Sequence of chain 1.B:
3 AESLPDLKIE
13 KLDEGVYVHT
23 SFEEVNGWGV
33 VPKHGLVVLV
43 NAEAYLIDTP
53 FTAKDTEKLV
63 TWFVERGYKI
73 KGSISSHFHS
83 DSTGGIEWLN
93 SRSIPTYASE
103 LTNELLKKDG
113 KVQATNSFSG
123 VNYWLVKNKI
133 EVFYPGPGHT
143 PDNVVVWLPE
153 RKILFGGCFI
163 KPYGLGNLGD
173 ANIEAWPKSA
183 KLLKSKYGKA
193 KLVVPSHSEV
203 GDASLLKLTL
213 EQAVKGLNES

A protein and the small-molecule ligand that binds it are described below.
Small molecule (SMILES): CCOC(=O)[C@]1(CS)N[C@@H](C(=O)O)C(C)(C)S1

Binding-site contacts:
Ligand atom S01 contacts residue ASP83 of chain 1.B at 3.4 Å (salt-bridge).
Ligand atom C02 contacts residue ASP83 of chain 1.B at 3.4 Å.
Ligand atom O16 contacts residue ASN169 of chain 1.B at 2.8 Å.
Ligand atom O15 contacts residue TRP30 of chain 1.B at 3.6 Å.
Ligand atom C12 contacts residue HIS199 of chain 1.B at 3.6 Å.
Ligand atom C06 contacts residue SER82 of chain 1.B at 4.0 Å.
Ligand atom C02 contacts residue HIS81 of chain 1.B at 3.8 Å.
Ligand atom C12 contacts residue ZN1 of chain 1.I at 4.3 Å.
Ligand atom S01 contacts residue ZN1 of chain 1.H at 2.3 Å.
Ligand atom C03 contacts residue ZN1 of chain 1.I at 4.3 Å.
Ligand atom S09 contacts residue VAL33 of chain 1.B at 4.2 Å.
Ligand atom C11 contacts residue TRP30 of chain 1.B at 3.8 Å (hydrophobic).
Ligand atom O16 contacts residue HIS141 of chain 1.B at 3.7 Å.
Ligand atom C12 contacts residue LYS163 of chain 1.B at 4.1 Å.
Ligand atom C10 contacts residue HIS199 of chain 1.B at 4.4 Å.
Ligand atom O15 contacts residue ASN169 of chain 1.B at 2.6 Å (h-bond).
Ligand atom C02 contacts residue ZN1 of chain 1.H at 3.4 Å.
Ligand atom C14 contacts residue ASN169 of chain 1.B at 3.0 Å.
Ligand atom S01 contacts residue HIS141 of chain 1.B at 3.4 Å (h-bond).
Ligand atom S01 contacts residue CYS160 of chain 1.B at 3.9 Å.
Ligand atom C14 contacts residue GLY168 of chain 1.B at 4.4 Å.
Ligand atom O08 contacts residue VAL27 of chain 1.B at 3.9 Å.
Ligand atom C07 contacts residue PHE53 of chain 1.B at 3.9 Å (hydrophobic).
Ligand atom S01 contacts residue ZN1 of chain 1.I at 2.2 Å.
Ligand atom O15 contacts residue GLY168 of chain 1.B at 3.5 Å.
Ligand atom C07 contacts residue GLU25 of chain 1.B at 4.2 Å.
Ligand atom C02 contacts residue ZN1 of chain 1.I at 3.3 Å.
Ligand atom S01 contacts residue HIS79 of chain 1.B at 3.9 Å.
Ligand atom S09 contacts residue ZN1 of chain 1.I at 4.0 Å.
Ligand atom S09 contacts residue HIS199 of chain 1.B at 3.8 Å.
Ligand atom O05 contacts residue PHE53 of chain 1.B at 4.3 Å.
Ligand atom C11 contacts residue VAL27 of chain 1.B at 4.4 Å (hydrophobic).
Ligand atom C07 contacts residue SER82 of chain 1.B at 4.1 Å.
Ligand atom S09 contacts residue ASP83 of chain 1.B at 4.2 Å.
Ligand atom C13 contacts residue ASN169 of chain 1.B at 4.2 Å.
Ligand atom S01 contacts residue HIS199 of chain 1.B at 3.7 Å.
Ligand atom C11 contacts residue VAL33 of chain 1.B at 4.2 Å (hydrophobic).
Ligand atom C07 contacts residue VAL27 of chain 1.B at 4.2 Å (hydrophobic).
Ligand atom S01 contacts residue HIS81 of chain 1.B at 3.6 Å (h-bond).
Ligand atom C03 contacts residue ASP83 of chain 1.B at 4.5 Å.